The small molecule below binds the protein below.
Small molecule (SMILES): Cc1ccc(O)c(C(=O)O)c1

Sequence of chain 1.A:
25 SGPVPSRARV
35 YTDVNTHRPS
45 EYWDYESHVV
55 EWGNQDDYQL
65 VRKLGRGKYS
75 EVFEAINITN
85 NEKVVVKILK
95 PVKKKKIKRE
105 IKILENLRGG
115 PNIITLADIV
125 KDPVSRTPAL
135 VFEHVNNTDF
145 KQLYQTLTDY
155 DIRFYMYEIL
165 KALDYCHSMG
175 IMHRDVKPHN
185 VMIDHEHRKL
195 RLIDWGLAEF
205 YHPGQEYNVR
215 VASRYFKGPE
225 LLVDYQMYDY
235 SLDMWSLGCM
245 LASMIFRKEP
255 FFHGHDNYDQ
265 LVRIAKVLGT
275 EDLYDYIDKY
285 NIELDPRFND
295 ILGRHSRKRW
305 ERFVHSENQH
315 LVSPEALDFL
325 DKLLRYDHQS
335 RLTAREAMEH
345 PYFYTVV

Binding-site contacts:
Ligand atom C3 contacts residue ILE197 of chain 1.A at 3.8 Å (hydrophobic).
Ligand atom O1 contacts residue PHE136 of chain 1.A at 3.2 Å.
Ligand atom C5 contacts residue ILE197 of chain 1.A at 3.8 Å (hydrophobic).
Ligand atom O1 contacts residue ASP198 of chain 1.A at 3.1 Å (salt-bridge).
Ligand atom C6 contacts residue PHE136 of chain 1.A at 3.9 Å (hydrophobic).
Ligand atom O contacts residue ILE197 of chain 1.A at 4.1 Å.
Ligand atom C5 contacts residue PHE136 of chain 1.A at 4.2 Å (hydrophobic).
Ligand atom C4 contacts residue VAL76 of chain 1.A at 4.2 Å (hydrophobic).
Ligand atom C3 contacts residue VAL76 of chain 1.A at 3.5 Å (hydrophobic).
Ligand atom C2 contacts residue VAL76 of chain 1.A at 4.0 Å (hydrophobic).
Ligand atom C7 contacts residue PHE136 of chain 1.A at 4.0 Å (hydrophobic).
Ligand atom O2 contacts residue LYS91 of chain 1.A at 3.0 Å (salt-bridge).
Ligand atom C contacts residue VAL89 of chain 1.A at 3.9 Å (hydrophobic).
Ligand atom C2 contacts residue MET186 of chain 1.A at 3.9 Å (hydrophobic).
Ligand atom C6 contacts residue LYS91 of chain 1.A at 3.9 Å.
Ligand atom C1 contacts residue MET186 of chain 1.A at 3.9 Å (hydrophobic).
Ligand atom C3 contacts residue VAL89 of chain 1.A at 4.3 Å (hydrophobic).
Ligand atom C contacts residue GLU137 of chain 1.A at 4.3 Å.
Ligand atom C1 contacts residue VAL89 of chain 1.A at 3.8 Å (hydrophobic).
Ligand atom C1 contacts residue ILE197 of chain 1.A at 4.0 Å (hydrophobic).
Ligand atom O1 contacts residue ILE118 of chain 1.A at 4.0 Å.
Ligand atom C contacts residue ILE197 of chain 1.A at 4.2 Å (hydrophobic).
Ligand atom O2 contacts residue ASP198 of chain 1.A at 3.0 Å.
Ligand atom C6 contacts residue ILE197 of chain 1.A at 3.9 Å (hydrophobic).
Ligand atom O contacts residue LYS91 of chain 1.A at 4.1 Å.
Ligand atom C6 contacts residue ASP198 of chain 1.A at 3.2 Å.
Ligand atom C contacts residue ILE118 of chain 1.A at 3.8 Å (hydrophobic).
Ligand atom C contacts residue MET186 of chain 1.A at 3.6 Å (hydrophobic).
Ligand atom O2 contacts residue ILE197 of chain 1.A at 4.4 Å.
Ligand atom C5 contacts residue ASP198 of chain 1.A at 4.2 Å.
Ligand atom C2 contacts residue VAL89 of chain 1.A at 3.7 Å (hydrophobic).
Ligand atom O contacts residue VAL76 of chain 1.A at 3.6 Å.
Ligand atom C7 contacts residue ILE118 of chain 1.A at 4.3 Å (hydrophobic).
Ligand atom O1 contacts residue LYS91 of chain 1.A at 4.4 Å.
Ligand atom C7 contacts residue VAL89 of chain 1.A at 4.5 Å (hydrophobic).
Ligand atom O1 contacts residue ILE197 of chain 1.A at 3.8 Å.
Ligand atom C2 contacts residue ILE197 of chain 1.A at 4.1 Å (hydrophobic).
Ligand atom C7 contacts residue ILE197 of chain 1.A at 3.7 Å (hydrophobic).
Ligand atom C4 contacts residue ILE197 of chain 1.A at 3.6 Å (hydrophobic).